The protein below binds the small molecule below.
Small molecule (SMILES): Cc1cn([C@H]2C[C@H](O[P](=O)(O)OC[C@H]3O[C@@H](n4ccc(N)nc4=O)C[C@@H]3O[P](=O)(O)OC[C@H]3O[C@@H](n4cnc5c(=O)nc(N)[nH]c54)C[C@@H]3O[P](=O)(O)OC[C@H]3O[C@@H](n4cnc5c(=O)nc(N)[nH]c54)C[C@@H]3O)[C@@H](CO[P](=O)(O)O[C@H]3C[C@H](n4cnc5c(=O)nc(N)[nH]c54)O[C@@H]3COP(=O)(O)O)O2)c(=O)[nH]c1=O

Binding-site contacts:
Ligand atom OP1 contacts residue ILE69 of chain 1.A at 2.9 Å (h-bond).
Ligand atom OP1 contacts residue GLY64 of chain 1.A at 2.9 Å (h-bond).
Ligand atom O3' contacts residue ILE69 of chain 1.A at 3.5 Å.
Ligand atom P contacts residue LYS35 of chain 1.A at 3.5 Å.
Ligand atom C4' contacts residue GLY64 of chain 1.A at 3.3 Å.
Ligand atom C5' contacts residue GLY64 of chain 1.A at 3.3 Å.
Ligand atom OP2 contacts residue LYS68 of chain 1.A at 3.4 Å.
Ligand atom C5' contacts residue GLY66 of chain 1.A at 3.8 Å.
Ligand atom O5' contacts residue LYS35 of chain 1.A at 3.6 Å.
Ligand atom P contacts residue NA1 of chain 1.H at 3.9 Å.
Ligand atom N7 contacts residue LYS35 of chain 1.A at 3.7 Å.
Ligand atom C3' contacts residue GLY66 of chain 1.A at 3.9 Å.
Ligand atom OP1 contacts residue LEU62 of chain 1.A at 3.8 Å.
Ligand atom O3' contacts residue GLY64 of chain 1.A at 3.5 Å.
Ligand atom N3 contacts residue ALA38 of chain 1.A at 3.7 Å.
Ligand atom OP1 contacts residue LYS68 of chain 1.A at 3.4 Å (salt-bridge).
Ligand atom P contacts residue GLY66 of chain 1.A at 3.8 Å.
Ligand atom OP3 contacts residue LYS35 of chain 1.A at 2.6 Å (salt-bridge).
Ligand atom OP1 contacts residue VAL65 of chain 1.A at 3.4 Å (h-bond).
Ligand atom OP1 contacts residue LYS35 of chain 1.A at 3.4 Å (salt-bridge).
Ligand atom OP1 contacts residue LYS68 of chain 1.A at 3.6 Å.
Ligand atom OP1 contacts residue PRO63 of chain 1.A at 3.6 Å.
Ligand atom OP1 contacts residue NA1 of chain 1.H at 2.9 Å (h-bond).
Ligand atom C5' contacts residue TYR39 of chain 1.A at 3.4 Å (hydrophobic).
Ligand atom O5' contacts residue GLY66 of chain 1.A at 3.7 Å.
Ligand atom C8 contacts residue LYS35 of chain 1.A at 3.8 Å.
Ligand atom C5' contacts residue LYS35 of chain 1.A at 3.8 Å.
Ligand atom O3' contacts residue LYS68 of chain 1.A at 3.9 Å.
Ligand atom P contacts residue GLY64 of chain 1.A at 3.8 Å.
Ligand atom OP2 contacts residue VAL65 of chain 1.A at 3.5 Å (h-bond).
Ligand atom OP1 contacts residue GLY66 of chain 1.A at 2.9 Å (h-bond).
Ligand atom P contacts residue ILE69 of chain 1.A at 3.9 Å.
Ligand atom C3' contacts residue LYS68 of chain 1.A at 3.9 Å.
Ligand atom OP1 contacts residue THR67 of chain 1.A at 3.8 Å.
Ligand atom OP2 contacts residue GLY66 of chain 1.A at 3.7 Å.
Ligand atom P contacts residue VAL65 of chain 1.A at 3.7 Å.
Ligand atom O3' contacts residue VAL65 of chain 1.A at 3.9 Å.
Ligand atom P contacts residue LYS68 of chain 1.A at 3.7 Å.
Ligand atom O4' contacts residue ALA38 of chain 1.A at 3.5 Å.
Ligand atom OP2 contacts residue LYS68 of chain 1.A at 3.0 Å.

Sequence of chain 1.A:
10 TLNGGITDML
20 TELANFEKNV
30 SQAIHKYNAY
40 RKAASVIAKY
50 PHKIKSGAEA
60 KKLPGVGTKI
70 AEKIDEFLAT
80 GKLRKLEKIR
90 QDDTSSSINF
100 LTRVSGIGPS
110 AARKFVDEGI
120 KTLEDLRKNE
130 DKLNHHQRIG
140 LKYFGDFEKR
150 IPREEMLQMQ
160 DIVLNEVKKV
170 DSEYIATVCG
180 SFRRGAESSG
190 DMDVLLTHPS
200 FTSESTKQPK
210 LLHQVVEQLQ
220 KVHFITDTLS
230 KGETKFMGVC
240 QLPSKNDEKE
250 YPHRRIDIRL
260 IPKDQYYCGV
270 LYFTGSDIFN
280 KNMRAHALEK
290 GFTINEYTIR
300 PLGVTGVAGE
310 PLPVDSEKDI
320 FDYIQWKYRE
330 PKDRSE